Sequence of chain 1.B:
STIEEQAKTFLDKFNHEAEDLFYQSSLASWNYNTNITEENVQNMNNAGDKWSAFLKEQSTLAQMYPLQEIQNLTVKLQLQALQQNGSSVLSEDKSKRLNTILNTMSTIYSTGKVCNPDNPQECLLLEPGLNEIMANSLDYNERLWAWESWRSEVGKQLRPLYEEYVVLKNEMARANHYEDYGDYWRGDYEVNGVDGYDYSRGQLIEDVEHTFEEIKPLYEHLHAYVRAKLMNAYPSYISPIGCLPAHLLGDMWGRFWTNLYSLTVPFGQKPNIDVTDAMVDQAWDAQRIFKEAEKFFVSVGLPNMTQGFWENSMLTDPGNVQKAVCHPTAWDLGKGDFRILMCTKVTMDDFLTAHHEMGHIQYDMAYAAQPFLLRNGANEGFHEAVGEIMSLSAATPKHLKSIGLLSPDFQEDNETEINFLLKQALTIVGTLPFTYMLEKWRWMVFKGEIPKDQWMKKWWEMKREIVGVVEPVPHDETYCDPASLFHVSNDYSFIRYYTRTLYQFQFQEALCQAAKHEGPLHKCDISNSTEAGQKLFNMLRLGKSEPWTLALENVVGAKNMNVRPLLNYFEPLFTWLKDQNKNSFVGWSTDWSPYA

Binding-site contacts:
Ligand atom N2 contacts residue ASN36 of chain 1.B at 2.9 Å (h-bond).
Ligand atom O5 contacts residue THR38 of chain 1.B at 4.0 Å.
Ligand atom C7 contacts residue ASN36 of chain 1.B at 3.8 Å.
Ligand atom C4 contacts residue ASN36 of chain 1.B at 4.2 Å.
Ligand atom C1 contacts residue GLN323 of chain 1.B at 3.9 Å.
Ligand atom C6 contacts residue THR38 of chain 1.B at 4.5 Å.
Ligand atom O7 contacts residue ASN36 of chain 1.B at 4.3 Å.
Ligand atom C2 contacts residue ASN36 of chain 1.B at 2.4 Å.
Ligand atom C8 contacts residue GLN323 of chain 1.B at 3.6 Å.
Ligand atom C3 contacts residue ASN36 of chain 1.B at 3.8 Å.
Ligand atom C1 contacts residue ASN36 of chain 1.B at 1.4 Å.
Ligand atom C6 contacts residue GLU40 of chain 1.B at 4.2 Å.
Ligand atom O5 contacts residue ASN36 of chain 1.B at 2.4 Å (h-bond).
Ligand atom N2 contacts residue GLN323 of chain 1.B at 3.1 Å (h-bond).
Ligand atom C7 contacts residue GLN323 of chain 1.B at 3.8 Å.
Ligand atom O6 contacts residue GLU40 of chain 1.B at 4.0 Å.
Ligand atom C2 contacts residue GLN323 of chain 1.B at 4.0 Å.
Ligand atom C5 contacts residue ASN36 of chain 1.B at 3.7 Å.

This small molecule binds to this protein.
Small molecule (SMILES): CC(=O)N[C@@H]1[C@@H](O)[C@H](O)[C@@H](CO)O[C@H]1O